Binding-site contacts:
Ligand atom C3 contacts residue MET97 of chain 1.B at 3.8 Å (hydrophobic).
Ligand atom C8 contacts residue GLU90 of chain 1.B at 2.5 Å.
Ligand atom N3 contacts residue GLU90 of chain 1.B at 3.4 Å (salt-bridge).
Ligand atom C4 contacts residue TRP120 of chain 1.B at 3.7 Å (hydrophobic).
Ligand atom O1 contacts residue GLU90 of chain 1.B at 2.7 Å (salt-bridge).
Ligand atom C7 contacts residue ALA150 of chain 1.B at 3.8 Å (hydrophobic).
Ligand atom C6 contacts residue LEU187 of chain 1.B at 3.5 Å (hydrophobic).
Ligand atom N2 contacts residue ASP188 of chain 1.B at 2.7 Å (salt-bridge).
Ligand atom C7 contacts residue TRP120 of chain 1.B at 4.0 Å (hydrophobic).
Ligand atom C8 contacts residue PHE146 of chain 1.B at 3.6 Å (hydrophobic).
Ligand atom C6 contacts residue ASP188 of chain 1.B at 3.9 Å.
Ligand atom C2 contacts residue SER154 of chain 1.B at 3.5 Å.
Ligand atom C9 contacts residue PHE146 of chain 1.B at 3.4 Å (hydrophobic).
Ligand atom C1 contacts residue ASP188 of chain 1.B at 3.4 Å.
Ligand atom N2 contacts residue TRP120 of chain 1.B at 3.7 Å.
Ligand atom C8 contacts residue ILE133 of chain 1.B at 3.2 Å (hydrophobic).
Ligand atom C4 contacts residue MET97 of chain 1.B at 3.8 Å (hydrophobic).
Ligand atom C9 contacts residue ALA150 of chain 1.B at 3.6 Å (hydrophobic).
Ligand atom N3 contacts residue PHE146 of chain 1.B at 3.9 Å.
Ligand atom N1 contacts residue ALA150 of chain 1.B at 3.8 Å.
Ligand atom C4 contacts residue SER154 of chain 1.B at 3.8 Å.
Ligand atom C5 contacts residue TRP120 of chain 1.B at 3.7 Å (hydrophobic).
Ligand atom C7 contacts residue GLU90 of chain 1.B at 3.6 Å.
Ligand atom C10 contacts residue PHE146 of chain 1.B at 3.4 Å (hydrophobic).
Ligand atom C9 contacts residue GLU90 of chain 1.B at 2.8 Å.
Ligand atom C2 contacts residue TRP120 of chain 1.B at 3.8 Å (hydrophobic).
Ligand atom N3 contacts residue ASP188 of chain 1.B at 3.6 Å.
Ligand atom C1 contacts residue SER154 of chain 1.B at 3.9 Å.
Ligand atom C6 contacts residue TRP120 of chain 1.B at 3.7 Å (hydrophobic).
Ligand atom N3 contacts residue ALA150 of chain 1.B at 3.3 Å.
Ligand atom C3 contacts residue SER154 of chain 1.B at 3.4 Å.
Ligand atom C2 contacts residue MET94 of chain 1.B at 3.9 Å (hydrophobic).
Ligand atom C9 contacts residue VAL149 of chain 1.B at 3.9 Å (hydrophobic).
Ligand atom C10 contacts residue VAL149 of chain 1.B at 3.6 Å (hydrophobic).
Ligand atom C3 contacts residue MET94 of chain 1.B at 3.5 Å (hydrophobic).
Ligand atom C10 contacts residue GLU90 of chain 1.B at 2.9 Å.
Ligand atom N1 contacts residue ASP188 of chain 1.B at 3.2 Å (salt-bridge).
Ligand atom N1 contacts residue TRP120 of chain 1.B at 3.8 Å.
Ligand atom C5 contacts residue ASP188 of chain 1.B at 3.7 Å.
Ligand atom C1 contacts residue TRP120 of chain 1.B at 3.7 Å (hydrophobic).

The small molecule below binds the protein below.
Small molecule (SMILES): CCCNC(=O)Nc1cccc(C)n1

Sequence of chain 1.B:
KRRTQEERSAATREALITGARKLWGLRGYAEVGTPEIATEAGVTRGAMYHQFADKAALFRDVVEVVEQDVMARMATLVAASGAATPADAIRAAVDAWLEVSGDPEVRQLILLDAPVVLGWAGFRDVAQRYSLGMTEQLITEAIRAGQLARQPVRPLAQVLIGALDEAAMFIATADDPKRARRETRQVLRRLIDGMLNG